Sequence of chain 1.A:
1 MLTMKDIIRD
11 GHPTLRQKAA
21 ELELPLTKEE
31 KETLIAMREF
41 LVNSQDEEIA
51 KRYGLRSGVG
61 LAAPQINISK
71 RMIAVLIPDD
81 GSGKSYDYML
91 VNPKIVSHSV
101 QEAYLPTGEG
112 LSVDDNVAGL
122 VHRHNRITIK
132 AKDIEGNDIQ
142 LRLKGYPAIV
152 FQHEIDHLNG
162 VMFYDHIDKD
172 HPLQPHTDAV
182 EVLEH

Binding-site contacts:
Ligand atom O13 contacts residue GLY58 of chain 1.A at 3.2 Å.
Ligand atom O2 contacts residue GLU155 of chain 1.A at 2.9 Å (salt-bridge).
Ligand atom C11 contacts residue ILE150 of chain 1.A at 3.7 Å (hydrophobic).
Ligand atom O2 contacts residue GLN65 of chain 1.A at 2.7 Å (h-bond).
Ligand atom C5 contacts residue LEU112 of chain 1.A at 3.8 Å (hydrophobic).
Ligand atom N1 contacts residue ZN1 of chain 1.B at 2.9 Å.
Ligand atom O4 contacts residue CSD111 of chain 1.A at 3.0 Å (h-bond).
Ligand atom C15 contacts residue SER57 of chain 1.A at 3.8 Å.
Ligand atom C11 contacts residue GLU109 of chain 1.A at 3.4 Å.
Ligand atom C18 contacts residue ARG56 of chain 1.A at 3.4 Å.
Ligand atom C26 contacts residue GLU185 of chain 1.A at 3.7 Å.
Ligand atom C3 contacts residue GLN65 of chain 1.A at 3.7 Å.
Ligand atom C24 contacts residue SER57 of chain 1.A at 3.7 Å.
Ligand atom O4 contacts residue HIS154 of chain 1.A at 3.7 Å.
Ligand atom C3 contacts residue LEU112 of chain 1.A at 3.7 Å (hydrophobic).
Ligand atom N1 contacts residue GLU155 of chain 1.A at 2.7 Å (salt-bridge).
Ligand atom C6 contacts residue GLY110 of chain 1.A at 3.6 Å.
Ligand atom N1 contacts residue HIS154 of chain 1.A at 3.5 Å (h-bond).
Ligand atom N1 contacts residue GLY60 of chain 1.A at 3.1 Å (h-bond).
Ligand atom O2 contacts residue HIS158 of chain 1.A at 2.9 Å (h-bond).
Ligand atom N14 contacts residue GLY110 of chain 1.A at 3.6 Å.
Ligand atom C8 contacts residue VAL59 of chain 1.A at 3.5 Å (hydrophobic).
Ligand atom C11 contacts residue LEU105 of chain 1.A at 3.5 Å (hydrophobic).
Ligand atom O4 contacts residue GLN65 of chain 1.A at 3.1 Å (h-bond).
Ligand atom N1 contacts residue GLN65 of chain 1.A at 3.5 Å (h-bond).
Ligand atom C23 contacts residue SER57 of chain 1.A at 3.3 Å.
Ligand atom O2 contacts residue HIS154 of chain 1.A at 3.4 Å.
Ligand atom C5 contacts residue GLY60 of chain 1.A at 3.5 Å.
Ligand atom C3 contacts residue GLU155 of chain 1.A at 3.9 Å.
Ligand atom C3 contacts residue HIS154 of chain 1.A at 3.7 Å.
Ligand atom O4 contacts residue LEU112 of chain 1.A at 2.7 Å (h-bond).
Ligand atom C3 contacts residue GLY60 of chain 1.A at 3.6 Å.
Ligand atom O4 contacts residue ZN1 of chain 1.B at 2.4 Å.
Ligand atom O2 contacts residue ZN1 of chain 1.B at 2.4 Å.
Ligand atom C23 contacts residue GLY58 of chain 1.A at 3.7 Å.
Ligand atom C8 contacts residue VAL151 of chain 1.A at 3.7 Å (hydrophobic).
Ligand atom C3 contacts residue ZN1 of chain 1.B at 2.9 Å.
Ligand atom C7 contacts residue GLU155 of chain 1.A at 3.4 Å.
Ligand atom C10 contacts residue HIS154 of chain 1.A at 3.8 Å.
Ligand atom O13 contacts residue VAL59 of chain 1.A at 2.8 Å (h-bond).

This protein binds this small molecule.
Small molecule (SMILES): CCCCC[C@H](CC(=O)NO)C(=O)N[C@H](C(=O)N1CCC[C@H]1CO)C(C)C